The protein below binds the small molecule below.
Small molecule (SMILES): CC(=O)N[C@@H]1[C@@H](O)[C@H](O)[C@@H](CO)O[C@H]1O

Sequence of chain 1.A:
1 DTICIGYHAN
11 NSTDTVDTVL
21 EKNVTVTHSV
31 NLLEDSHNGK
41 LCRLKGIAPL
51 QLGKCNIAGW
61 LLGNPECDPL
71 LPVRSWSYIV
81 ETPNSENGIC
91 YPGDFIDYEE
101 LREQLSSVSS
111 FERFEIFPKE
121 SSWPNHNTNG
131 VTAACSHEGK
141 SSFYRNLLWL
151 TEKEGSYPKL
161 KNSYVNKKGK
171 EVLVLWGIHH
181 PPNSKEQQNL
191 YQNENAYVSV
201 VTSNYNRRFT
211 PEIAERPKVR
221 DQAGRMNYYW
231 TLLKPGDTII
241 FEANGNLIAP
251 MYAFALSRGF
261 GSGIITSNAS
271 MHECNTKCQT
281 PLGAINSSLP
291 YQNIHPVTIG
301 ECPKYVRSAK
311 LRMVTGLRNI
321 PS

Binding-site contacts:
Ligand atom O5 contacts residue ASN286 of chain 1.A at 2.3 Å (h-bond).
Ligand atom O7 contacts residue ASN286 of chain 1.A at 3.7 Å.
Ligand atom C3 contacts residue ASN286 of chain 1.A at 3.8 Å.
Ligand atom C2 contacts residue ASN286 of chain 1.A at 2.6 Å.
Ligand atom C1 contacts residue ASN286 of chain 1.A at 1.4 Å.
Ligand atom C8 contacts residue ASN275 of chain 1.A at 4.4 Å.
Ligand atom C4 contacts residue ASN286 of chain 1.A at 4.3 Å.
Ligand atom C5 contacts residue ASN286 of chain 1.A at 3.6 Å.
Ligand atom N2 contacts residue ASN286 of chain 1.A at 3.0 Å (h-bond).
Ligand atom C7 contacts residue ASN286 of chain 1.A at 3.6 Å.